A protein and the small-molecule ligand that binds it are described below.
Small molecule (SMILES): O=S(=O)(CC(F)(F)F)Nc1ccc(Oc2ncccc2-c2ccnc(N[C@H]3CCCNC3)n2)c2ccccc12

Sequence of chain 1.A:
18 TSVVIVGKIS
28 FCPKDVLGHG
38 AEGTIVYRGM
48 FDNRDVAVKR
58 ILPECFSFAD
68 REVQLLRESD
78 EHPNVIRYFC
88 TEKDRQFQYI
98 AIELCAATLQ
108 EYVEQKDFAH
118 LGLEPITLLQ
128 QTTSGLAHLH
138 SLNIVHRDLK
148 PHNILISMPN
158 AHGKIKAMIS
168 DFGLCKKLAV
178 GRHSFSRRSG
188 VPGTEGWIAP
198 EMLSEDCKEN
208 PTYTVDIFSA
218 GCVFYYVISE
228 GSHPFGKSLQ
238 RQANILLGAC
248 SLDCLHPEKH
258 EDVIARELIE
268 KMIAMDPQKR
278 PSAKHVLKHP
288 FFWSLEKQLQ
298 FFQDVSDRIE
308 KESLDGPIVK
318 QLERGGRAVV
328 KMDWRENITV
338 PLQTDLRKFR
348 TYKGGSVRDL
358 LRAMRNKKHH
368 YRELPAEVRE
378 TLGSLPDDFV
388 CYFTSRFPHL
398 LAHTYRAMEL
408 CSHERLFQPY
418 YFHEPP

Binding-site contacts:
Ligand atom C25 contacts residue GLU100 of chain 1.A at 3.5 Å.
Ligand atom C33 contacts residue GLU108 of chain 1.A at 3.5 Å.
Ligand atom C36 contacts residue ALA54 of chain 1.A at 3.6 Å (hydrophobic).
Ligand atom C28 contacts residue CYS102 of chain 1.A at 3.7 Å (hydrophobic).
Ligand atom C31 contacts residue ALA103 of chain 1.A at 3.7 Å (hydrophobic).
Ligand atom O8 contacts residue GLU69 of chain 1.A at 3.4 Å (salt-bridge).
Ligand atom N24 contacts residue CYS102 of chain 1.A at 2.9 Å (h-bond).
Ligand atom C34 contacts residue ILE99 of chain 1.A at 3.4 Å (hydrophobic).
Ligand atom F3 contacts residue ILE97 of chain 1.A at 3.3 Å.
Ligand atom F3 contacts residue TYR85 of chain 1.A at 3.6 Å.
Ligand atom S6 contacts residue ASP168 of chain 1.A at 3.6 Å.
Ligand atom C25 contacts residue CYS102 of chain 1.A at 3.6 Å (hydrophobic).
Ligand atom C26 contacts residue ALA54 of chain 1.A at 3.6 Å (hydrophobic).
Ligand atom C18 contacts residue LEU34 of chain 1.A at 3.7 Å (hydrophobic).
Ligand atom C37 contacts residue LYS56 of chain 1.A at 3.4 Å.
Ligand atom F4 contacts residue LEU73 of chain 1.A at 3.5 Å.
Ligand atom O7 contacts residue ASP168 of chain 1.A at 2.7 Å (salt-bridge).
Ligand atom C36 contacts residue ILE99 of chain 1.A at 3.7 Å (hydrophobic).
Ligand atom C13 contacts residue ILE99 of chain 1.A at 3.7 Å (hydrophobic).
Ligand atom C25 contacts residue ALA54 of chain 1.A at 3.6 Å (hydrophobic).
Ligand atom C36 contacts residue LYS56 of chain 1.A at 3.5 Å.
Ligand atom N27 contacts residue CYS102 of chain 1.A at 2.8 Å (h-bond).
Ligand atom F4 contacts residue GLU69 of chain 1.A at 3.6 Å.
Ligand atom F3 contacts residue LEU73 of chain 1.A at 3.7 Å.
Ligand atom C2 contacts residue LEU73 of chain 1.A at 3.8 Å (hydrophobic).
Ligand atom C29 contacts residue CYS102 of chain 1.A at 3.6 Å (hydrophobic).
Ligand atom C35 contacts residue ILE99 of chain 1.A at 3.6 Å (hydrophobic).
Ligand atom C31 contacts residue GLU108 of chain 1.A at 3.3 Å.
Ligand atom C37 contacts residue ILE97 of chain 1.A at 3.3 Å (hydrophobic).
Ligand atom O8 contacts residue ASP168 of chain 1.A at 3.5 Å.
Ligand atom C5 contacts residue LEU73 of chain 1.A at 3.5 Å (hydrophobic).
Ligand atom N32 contacts residue GLU108 of chain 1.A at 2.7 Å (salt-bridge).
Ligand atom O7 contacts residue SER167 of chain 1.A at 3.7 Å.
Ligand atom C26 contacts residue LEU152 of chain 1.A at 3.8 Å (hydrophobic).
Ligand atom F3 contacts residue VAL70 of chain 1.A at 3.8 Å.
Ligand atom O8 contacts residue PHE169 of chain 1.A at 2.9 Å (h-bond).
Ligand atom F1 contacts residue GLU69 of chain 1.A at 3.7 Å.
Ligand atom N16 contacts residue VAL43 of chain 1.A at 3.8 Å.
Ligand atom C23 contacts residue CYS102 of chain 1.A at 3.6 Å (hydrophobic).
Ligand atom C36 contacts residue ILE97 of chain 1.A at 3.5 Å (hydrophobic).